The protein below binds the small molecule below.
Small molecule (SMILES): N[C@@H](CCC(=O)O)C(=O)O

Binding-site contacts:
Ligand atom O contacts residue ALA284 of chain 1.F at 3.6 Å.
Ligand atom O contacts residue LEU296 of chain 1.F at 3.9 Å.
Ligand atom N contacts residue ALA287 of chain 1.F at 3.8 Å.
Ligand atom CG contacts residue ASP281 of chain 1.F at 3.4 Å.
Ligand atom O contacts residue GLY299 of chain 1.F at 3.1 Å (h-bond).
Ligand atom CA contacts residue ALA284 of chain 1.F at 4.3 Å (hydrophobic).
Ligand atom C contacts residue GLY299 of chain 1.F at 4.3 Å.
Ligand atom CB contacts residue GLY283 of chain 1.F at 3.4 Å.
Ligand atom N contacts residue GLY283 of chain 1.F at 4.0 Å.
Ligand atom CA contacts residue GLY283 of chain 1.F at 4.5 Å.
Ligand atom CB contacts residue ALA284 of chain 1.F at 3.4 Å (hydrophobic).
Ligand atom N contacts residue ARG291 of chain 1.F at 4.3 Å.
Ligand atom O contacts residue LYS298 of chain 1.F at 3.7 Å.
Ligand atom OXT contacts residue LEU296 of chain 1.F at 4.0 Å.
Ligand atom N contacts residue ALA284 of chain 1.F at 4.4 Å.
Ligand atom CD contacts residue ASP281 of chain 1.F at 4.4 Å.
Ligand atom OE2 contacts residue LYS298 of chain 1.F at 3.8 Å.
Ligand atom CG contacts residue ALA284 of chain 1.F at 4.3 Å (hydrophobic).
Ligand atom C contacts residue ALA284 of chain 1.F at 3.6 Å (hydrophobic).
Ligand atom OXT contacts residue ALA284 of chain 1.F at 3.8 Å.
Ligand atom OXT contacts residue ALA287 of chain 1.F at 4.4 Å.
Ligand atom CG contacts residue GLY283 of chain 1.F at 4.4 Å.

Sequence of chain 1.F:
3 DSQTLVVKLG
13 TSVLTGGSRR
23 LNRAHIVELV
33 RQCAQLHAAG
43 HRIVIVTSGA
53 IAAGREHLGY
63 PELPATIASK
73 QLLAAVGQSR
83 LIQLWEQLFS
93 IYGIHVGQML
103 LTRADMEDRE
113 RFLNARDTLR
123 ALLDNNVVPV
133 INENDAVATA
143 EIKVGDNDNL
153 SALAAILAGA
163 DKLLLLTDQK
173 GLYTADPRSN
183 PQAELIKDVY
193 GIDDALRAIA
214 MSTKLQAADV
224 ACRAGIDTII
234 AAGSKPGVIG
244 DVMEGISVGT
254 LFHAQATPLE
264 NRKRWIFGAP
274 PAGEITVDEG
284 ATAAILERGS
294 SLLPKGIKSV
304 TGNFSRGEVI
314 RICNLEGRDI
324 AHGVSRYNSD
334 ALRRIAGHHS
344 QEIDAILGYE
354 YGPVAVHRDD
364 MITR